A small-molecule ligand and the protein it binds are described below.
Small molecule (SMILES): Nc1ncnc2c1ncn2[C@@H]1O[C@H](CN2CC#Cc3nc4c(N)ncnc4n3[C@@H]3O[C@H](CNC(=O)CC(=O)NCC2)[C@@H](O)[C@H]3O)[C@@H](O)[C@H]1O

Binding-site contacts:
Ligand atom C1 contacts residue ILE187 of chain 1.A at 3.5 Å (hydrophobic).
Ligand atom O7 contacts residue GLU123 of chain 4.A at 2.4 Å (salt-bridge).
Ligand atom O6 contacts residue ASP222 of chain 4.A at 3.6 Å (salt-bridge).
Ligand atom N10 contacts residue TYR75 of chain 4.A at 3.4 Å (h-bond).
Ligand atom O7 contacts residue TYR163 of chain 4.A at 3.5 Å.
Ligand atom N8 contacts residue ASP45 of chain 4.A at 3.3 Å (salt-bridge).
Ligand atom N10 contacts residue ASN122 of chain 4.A at 3.1 Å (h-bond).
Ligand atom N11 contacts residue ALA162 of chain 4.A at 3.6 Å.
Ligand atom C2 contacts residue TYR163 of chain 4.A at 3.6 Å (hydrophobic).
Ligand atom N1 contacts residue ILE187 of chain 1.A at 3.2 Å.
Ligand atom N contacts residue TYR163 of chain 4.A at 3.4 Å.
Ligand atom O6 contacts residue GLU123 of chain 4.A at 2.8 Å (salt-bridge).
Ligand atom O7 contacts residue ASN122 of chain 4.A at 3.2 Å (h-bond).
Ligand atom O2 contacts residue ILE187 of chain 1.A at 3.6 Å.
Ligand atom N10 contacts residue SER158 of chain 4.A at 3.0 Å (h-bond).
Ligand atom C18 contacts residue ASP45 of chain 4.A at 3.5 Å.
Ligand atom C4 contacts residue TYR163 of chain 4.A at 3.3 Å (hydrophobic).
Ligand atom C22 contacts residue ASP45 of chain 4.A at 3.5 Å.
Ligand atom O4 contacts residue ASP45 of chain 4.A at 2.6 Å (salt-bridge).
Ligand atom C contacts residue TYR163 of chain 4.A at 3.3 Å (hydrophobic).
Ligand atom C16 contacts residue ASP45 of chain 4.A at 3.2 Å.
Ligand atom N9 contacts residue ASN122 of chain 4.A at 3.1 Å (h-bond).
Ligand atom O5 contacts residue ASN189 of chain 1.A at 3.5 Å (h-bond).
Ligand atom C1 contacts residue SER166 of chain 4.A at 3.3 Å.
Ligand atom C20 contacts residue THR161 of chain 4.A at 3.5 Å.
Ligand atom N contacts residue ASP150 of chain 1.A at 3.0 Å (salt-bridge).
Ligand atom N10 contacts residue THR161 of chain 4.A at 3.7 Å.
Ligand atom N11 contacts residue PHE74 of chain 4.A at 3.4 Å.
Ligand atom N11 contacts residue THR161 of chain 4.A at 2.5 Å (h-bond).
Ligand atom N1 contacts residue SER166 of chain 4.A at 3.1 Å (h-bond).
Ligand atom C20 contacts residue ALA162 of chain 4.A at 3.6 Å (hydrophobic).
Ligand atom C26 contacts residue GLU123 of chain 4.A at 3.5 Å.
Ligand atom N1 contacts residue TYR163 of chain 4.A at 3.6 Å.
Ligand atom O7 contacts residue ALA162 of chain 4.A at 3.2 Å.
Ligand atom O6 contacts residue ASN122 of chain 4.A at 3.1 Å (h-bond).
Ligand atom C27 contacts residue GLU123 of chain 4.A at 3.3 Å.
Ligand atom C23 contacts residue ASP45 of chain 4.A at 3.5 Å.
Ligand atom C21 contacts residue THR161 of chain 4.A at 3.2 Å.
Ligand atom N contacts residue ALA185 of chain 1.A at 2.9 Å (h-bond).
Ligand atom C21 contacts residue PHE74 of chain 4.A at 3.7 Å (hydrophobic).

Sequence of chain 4.A:
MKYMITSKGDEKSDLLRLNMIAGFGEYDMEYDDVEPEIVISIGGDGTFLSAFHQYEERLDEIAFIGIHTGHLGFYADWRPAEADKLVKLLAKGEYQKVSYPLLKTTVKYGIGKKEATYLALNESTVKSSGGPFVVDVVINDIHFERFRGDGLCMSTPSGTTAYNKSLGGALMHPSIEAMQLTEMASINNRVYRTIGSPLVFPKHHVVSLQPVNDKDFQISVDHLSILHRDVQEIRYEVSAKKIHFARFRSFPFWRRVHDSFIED

Sequence of chain 1.A:
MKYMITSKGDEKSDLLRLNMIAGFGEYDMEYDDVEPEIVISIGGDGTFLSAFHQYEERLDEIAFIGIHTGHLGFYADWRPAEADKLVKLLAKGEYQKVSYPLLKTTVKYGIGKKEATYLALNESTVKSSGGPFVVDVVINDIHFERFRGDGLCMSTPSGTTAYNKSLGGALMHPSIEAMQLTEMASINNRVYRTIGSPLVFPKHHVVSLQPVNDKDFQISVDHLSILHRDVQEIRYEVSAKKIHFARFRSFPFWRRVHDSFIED